This protein binds this small molecule.
Small molecule (SMILES): Nc1ncnc2c1ncn2[C@@H]1O[C@H](CO[P](=O)(O)O[P](=O)(O)CP(=O)(O)O)[C@@H](O)[C@H]1O

Binding-site contacts:
Ligand atom C5' contacts residue GLY44 of chain 1.B at 3.6 Å.
Ligand atom O1A contacts residue VAL51 of chain 1.B at 3.2 Å.
Ligand atom O2A contacts residue GLY44 of chain 1.B at 3.6 Å.
Ligand atom N1 contacts residue TYR122 of chain 1.B at 3.7 Å.
Ligand atom O2' contacts residue GLY126 of chain 1.B at 3.4 Å.
Ligand atom PA contacts residue GLY44 of chain 1.B at 3.8 Å.
Ligand atom C2 contacts residue TYR122 of chain 1.B at 3.5 Å (hydrophobic).
Ligand atom O1G contacts residue ASN187 of chain 1.B at 3.2 Å (h-bond).
Ligand atom N6 contacts residue GLU121 of chain 1.B at 3.1 Å (salt-bridge).
Ligand atom C4 contacts residue LEU43 of chain 1.B at 3.9 Å (hydrophobic).
Ligand atom N3 contacts residue LEU43 of chain 1.B at 3.5 Å.
Ligand atom C4 contacts residue LEU189 of chain 1.B at 4.0 Å (hydrophobic).
Ligand atom C3' contacts residue ASN127 of chain 1.B at 3.8 Å.
Ligand atom N6 contacts residue VAL120 of chain 1.B at 3.6 Å.
Ligand atom C4' contacts residue LEU43 of chain 1.B at 3.9 Å (hydrophobic).
Ligand atom O5' contacts residue GLU45 of chain 1.B at 3.9 Å.
Ligand atom N6 contacts residue LEU189 of chain 1.B at 3.5 Å.
Ligand atom N1 contacts residue ALA123 of chain 1.B at 3.0 Å (h-bond).
Ligand atom O3' contacts residue ASN127 of chain 1.B at 2.7 Å (h-bond).
Ligand atom N7 contacts residue LEU189 of chain 1.B at 3.5 Å.
Ligand atom O2A contacts residue GLU45 of chain 1.B at 3.1 Å (salt-bridge).
Ligand atom PA contacts residue GLU45 of chain 1.B at 4.0 Å.
Ligand atom N1 contacts residue ALA71 of chain 1.B at 3.9 Å.
Ligand atom O5' contacts residue GLY44 of chain 1.B at 3.3 Å.
Ligand atom O4' contacts residue GLY44 of chain 1.B at 3.7 Å.
Ligand atom C2 contacts residue ALA123 of chain 1.B at 3.1 Å (hydrophobic).
Ligand atom O2' contacts residue ASN127 of chain 1.B at 3.6 Å (h-bond).
Ligand atom N3 contacts residue ALA123 of chain 1.B at 3.7 Å.
Ligand atom C2 contacts residue LEU43 of chain 1.B at 3.5 Å (hydrophobic).
Ligand atom O3G contacts residue ARG186 of chain 1.B at 3.9 Å.
Ligand atom C6 contacts residue ALA71 of chain 1.B at 3.7 Å (hydrophobic).
Ligand atom C5 contacts residue LEU189 of chain 1.B at 3.5 Å (hydrophobic).
Ligand atom O1A contacts residue GLY44 of chain 1.B at 3.5 Å (h-bond).
Ligand atom C6 contacts residue ALA123 of chain 1.B at 4.0 Å (hydrophobic).
Ligand atom C4' contacts residue GLY44 of chain 1.B at 3.8 Å.
Ligand atom C6 contacts residue LEU189 of chain 1.B at 3.5 Å (hydrophobic).
Ligand atom N6 contacts residue ALA71 of chain 1.B at 3.4 Å.
Ligand atom O1G contacts residue ARG186 of chain 1.B at 2.8 Å (salt-bridge).
Ligand atom N1 contacts residue LEU43 of chain 1.B at 4.0 Å.
Ligand atom O4' contacts residue LEU43 of chain 1.B at 3.5 Å (h-bond).

Sequence of chain 1.B:
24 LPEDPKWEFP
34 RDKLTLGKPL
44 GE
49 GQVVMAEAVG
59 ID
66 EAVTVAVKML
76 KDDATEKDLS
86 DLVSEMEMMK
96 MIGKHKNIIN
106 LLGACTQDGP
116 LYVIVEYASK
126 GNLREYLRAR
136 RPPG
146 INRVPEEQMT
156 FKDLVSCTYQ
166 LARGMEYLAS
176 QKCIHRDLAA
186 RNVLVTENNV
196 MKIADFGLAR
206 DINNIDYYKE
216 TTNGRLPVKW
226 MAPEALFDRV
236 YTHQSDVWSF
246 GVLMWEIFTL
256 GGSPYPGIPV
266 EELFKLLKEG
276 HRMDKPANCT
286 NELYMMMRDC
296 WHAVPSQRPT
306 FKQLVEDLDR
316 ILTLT